This small molecule binds to this protein.
Small molecule (SMILES): CNc1nc(Cl)nc2c1ncn2Cc1ccc(CO)cc1

Sequence of chain 1.A:
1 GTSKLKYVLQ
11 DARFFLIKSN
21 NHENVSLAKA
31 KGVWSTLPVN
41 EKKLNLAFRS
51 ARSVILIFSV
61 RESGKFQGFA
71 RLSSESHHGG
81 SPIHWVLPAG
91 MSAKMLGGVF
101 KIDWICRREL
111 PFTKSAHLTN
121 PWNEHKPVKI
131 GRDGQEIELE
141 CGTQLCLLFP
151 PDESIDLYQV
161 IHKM

Binding-site contacts:
Ligand atom C17 contacts residue LEU37 of chain 1.A at 3.9 Å (hydrophobic).
Ligand atom C12 contacts residue ASN20 of chain 1.A at 3.2 Å.
Ligand atom CL01 contacts residue PRO88 of chain 1.A at 3.8 Å.
Ligand atom CL01 contacts residue SER19 of chain 1.A at 3.7 Å.
Ligand atom C10 contacts residue ASN20 of chain 1.A at 3.1 Å.
Ligand atom N21 contacts residue SER19 of chain 1.A at 3.9 Å.
Ligand atom C11 contacts residue ASN20 of chain 1.A at 3.4 Å.
Ligand atom C02 contacts residue ASN24 of chain 1.A at 3.2 Å.
Ligand atom C14 contacts residue MET91 of chain 1.A at 4.0 Å (hydrophobic).
Ligand atom C06 contacts residue SER35 of chain 1.A at 3.4 Å.
Ligand atom C06 contacts residue LEU96 of chain 1.A at 3.8 Å (hydrophobic).
Ligand atom C19 contacts residue ASP133 of chain 1.A at 3.0 Å.
Ligand atom CL01 contacts residue ASN20 of chain 1.A at 3.4 Å.
Ligand atom C08 contacts residue LYS18 of chain 1.A at 3.8 Å.
Ligand atom CL01 contacts residue ASN24 of chain 1.A at 2.7 Å.
Ligand atom N20 contacts residue SER35 of chain 1.A at 3.9 Å.
Ligand atom O16 contacts residue ALA89 of chain 1.A at 3.1 Å (h-bond).
Ligand atom C12 contacts residue PRO88 of chain 1.A at 3.8 Å (hydrophobic).
Ligand atom N09 contacts residue LYS18 of chain 1.A at 3.4 Å (salt-bridge).
Ligand atom CL01 contacts residue VAL86 of chain 1.A at 3.8 Å.
Ligand atom N21 contacts residue ASN20 of chain 1.A at 3.1 Å (h-bond).
Ligand atom C02 contacts residue SER19 of chain 1.A at 3.6 Å.
Ligand atom C07 contacts residue TRP34 of chain 1.A at 4.0 Å (hydrophobic).
Ligand atom O16 contacts residue GLY90 of chain 1.A at 3.4 Å.
Ligand atom C10 contacts residue LYS18 of chain 1.A at 3.3 Å.
Ligand atom N05 contacts residue SER35 of chain 1.A at 2.8 Å (h-bond).
Ligand atom C06 contacts residue TRP34 of chain 1.A at 3.7 Å (hydrophobic).
Ligand atom C12 contacts residue MET91 of chain 1.A at 3.6 Å (hydrophobic).
Ligand atom C04 contacts residue TRP34 of chain 1.A at 3.5 Å (hydrophobic).
Ligand atom O16 contacts residue MET91 of chain 1.A at 3.5 Å (h-bond).
Ligand atom N03 contacts residue ASN24 of chain 1.A at 2.8 Å (h-bond).
Ligand atom N03 contacts residue SER19 of chain 1.A at 3.9 Å.
Ligand atom N05 contacts residue TRP34 of chain 1.A at 3.1 Å.
Ligand atom C04 contacts residue SER35 of chain 1.A at 4.0 Å.
Ligand atom N20 contacts residue ASP133 of chain 1.A at 3.8 Å.
Ligand atom C02 contacts residue ASN20 of chain 1.A at 3.5 Å.
Ligand atom C13 contacts residue MET91 of chain 1.A at 3.5 Å (hydrophobic).
Ligand atom CL01 contacts residue ASN21 of chain 1.A at 2.9 Å.
Ligand atom C06 contacts residue TRP85 of chain 1.A at 3.4 Å (hydrophobic).
Ligand atom C19 contacts residue LYS18 of chain 1.A at 3.8 Å.